Binding-site contacts:
Ligand atom O1A contacts residue SER29 of chain 1.A at 3.6 Å.
Ligand atom C4' contacts residue GLY28 of chain 1.A at 3.8 Å.
Ligand atom O1A contacts residue GLY30 of chain 1.A at 3.3 Å (h-bond).
Ligand atom N7 contacts residue YFA1 of chain 1.G at 3.4 Å (h-bond).
Ligand atom C5' contacts residue SER29 of chain 1.A at 3.6 Å.
Ligand atom O1B contacts residue ASN151 of chain 1.A at 2.8 Å (h-bond).
Ligand atom O3A contacts residue SER29 of chain 1.A at 3.8 Å.
Ligand atom O3A contacts residue MG1 of chain 1.F at 3.4 Å.
Ligand atom PA contacts residue MG1 of chain 1.F at 3.2 Å.
Ligand atom O2G contacts residue ALA31 of chain 1.A at 3.4 Å (h-bond).
Ligand atom O1A contacts residue VAL35 of chain 1.A at 3.4 Å.
Ligand atom O1A contacts residue LYS54 of chain 1.A at 3.6 Å.
Ligand atom N1 contacts residue MET102 of chain 1.A at 3.0 Å (h-bond).
Ligand atom C6 contacts residue ALA52 of chain 1.A at 3.7 Å (hydrophobic).
Ligand atom O3A contacts residue GLY30 of chain 1.A at 3.5 Å.
Ligand atom O2G contacts residue GLY30 of chain 1.A at 3.7 Å.
Ligand atom O1A contacts residue GLY33 of chain 1.A at 3.6 Å (h-bond).
Ligand atom PG contacts residue ARG150 of chain 1.A at 3.8 Å.
Ligand atom C5' contacts residue GLY28 of chain 1.A at 3.7 Å.
Ligand atom O2' contacts residue CYS106 of chain 1.A at 3.2 Å.
Ligand atom O1G contacts residue ALA31 of chain 1.A at 3.2 Å (h-bond).
Ligand atom N6 contacts residue LEU153 of chain 1.A at 3.6 Å.
Ligand atom N6 contacts residue GLN100 of chain 1.A at 2.9 Å (h-bond).
Ligand atom C2 contacts residue MET102 of chain 1.A at 3.4 Å (hydrophobic).
Ligand atom O3G contacts residue ASP146 of chain 1.A at 2.6 Å (salt-bridge).
Ligand atom O3G contacts residue ASN151 of chain 1.A at 3.5 Å (h-bond).
Ligand atom N6 contacts residue MET99 of chain 1.A at 3.5 Å (h-bond).
Ligand atom O2A contacts residue LYS54 of chain 1.A at 2.8 Å (salt-bridge).
Ligand atom PB contacts residue MG1 of chain 1.F at 3.2 Å.
Ligand atom N3B contacts residue GLY30 of chain 1.A at 3.7 Å.
Ligand atom N3B contacts residue ARG150 of chain 1.A at 3.5 Å.
Ligand atom N3 contacts residue LEU27 of chain 1.A at 3.8 Å.
Ligand atom O2A contacts residue ASP164 of chain 1.A at 2.9 Å (salt-bridge).
Ligand atom N6 contacts residue ALA52 of chain 1.A at 3.5 Å.
Ligand atom O1B contacts residue MG1 of chain 1.F at 1.9 Å.
Ligand atom O3G contacts residue ARG150 of chain 1.A at 2.9 Å (salt-bridge).
Ligand atom O2A contacts residue MG1 of chain 1.F at 2.1 Å.
Ligand atom O4' contacts residue VAL35 of chain 1.A at 3.5 Å.
Ligand atom PG contacts residue ASP146 of chain 1.A at 3.8 Å.
Ligand atom O5' contacts residue VAL35 of chain 1.A at 3.7 Å.

Sequence of chain 1.A:
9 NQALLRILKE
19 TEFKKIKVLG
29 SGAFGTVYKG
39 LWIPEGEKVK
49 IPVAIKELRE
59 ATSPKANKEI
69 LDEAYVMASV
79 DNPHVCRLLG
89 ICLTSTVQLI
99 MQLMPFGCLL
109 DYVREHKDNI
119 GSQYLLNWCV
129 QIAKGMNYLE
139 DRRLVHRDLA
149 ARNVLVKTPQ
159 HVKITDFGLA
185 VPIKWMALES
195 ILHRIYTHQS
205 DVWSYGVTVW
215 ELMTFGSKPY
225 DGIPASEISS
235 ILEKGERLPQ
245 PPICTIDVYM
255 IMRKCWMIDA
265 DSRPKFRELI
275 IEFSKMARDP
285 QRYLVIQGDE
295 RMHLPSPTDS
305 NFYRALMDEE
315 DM

This protein binds this small molecule.
Small molecule (SMILES): Nc1ncnc2c1ncn2[C@@H]1O[C@H](CO[P](=O)(O)O[P](=O)(O)NP(=O)(O)O)[C@@H](O)[C@H]1O